Sequence of chain 1.C:
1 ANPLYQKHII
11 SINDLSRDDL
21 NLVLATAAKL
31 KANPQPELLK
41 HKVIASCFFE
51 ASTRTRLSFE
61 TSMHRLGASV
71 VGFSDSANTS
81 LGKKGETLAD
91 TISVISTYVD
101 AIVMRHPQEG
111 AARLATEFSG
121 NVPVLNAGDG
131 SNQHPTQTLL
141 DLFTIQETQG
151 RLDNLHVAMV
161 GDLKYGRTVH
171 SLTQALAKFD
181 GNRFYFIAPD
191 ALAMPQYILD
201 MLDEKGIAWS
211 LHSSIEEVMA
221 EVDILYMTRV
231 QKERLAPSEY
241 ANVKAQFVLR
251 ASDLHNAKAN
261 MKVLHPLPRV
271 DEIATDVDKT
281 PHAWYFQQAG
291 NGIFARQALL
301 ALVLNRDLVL

A small-molecule ligand and the protein it binds are described below.
Small molecule (SMILES): NC(=O)CP(=O)(O)O

Binding-site contacts:
Ligand atom C1P contacts residue PRO268 of chain 3.C at 3.5 Å (hydrophobic).
Ligand atom O2P contacts residue LYS84 of chain 1.C at 2.9 Å.
Ligand atom P contacts residue SER80 of chain 1.C at 3.5 Å.
Ligand atom O2P contacts residue ALA51 of chain 3.C at 3.7 Å.
Ligand atom P contacts residue THR53 of chain 3.C at 3.7 Å.
Ligand atom O1 contacts residue GLN137 of chain 3.C at 4.0 Å.
Ligand atom C1 contacts residue THR55 of chain 3.C at 3.7 Å.
Ligand atom P contacts residue ARG54 of chain 3.C at 3.9 Å.
Ligand atom C1 contacts residue GLN137 of chain 3.C at 4.0 Å.
Ligand atom O1P contacts residue ARG105 of chain 3.C at 2.8 Å (salt-bridge).
Ligand atom C1P contacts residue ARG54 of chain 3.C at 3.5 Å.
Ligand atom N1 contacts residue PRO266 of chain 3.C at 2.8 Å (h-bond).
Ligand atom O3P contacts residue SER52 of chain 3.C at 3.9 Å.
Ligand atom N1 contacts residue GLN137 of chain 3.C at 3.2 Å (h-bond).
Ligand atom O2P contacts residue ARG105 of chain 3.C at 3.8 Å.
Ligand atom C1 contacts residue ARG105 of chain 3.C at 3.6 Å.
Ligand atom O2P contacts residue THR53 of chain 3.C at 3.8 Å.
Ligand atom O1 contacts residue ASP1 of chain 3.K at 2.9 Å (salt-bridge).
Ligand atom O1 contacts residue THR55 of chain 3.C at 3.0 Å (h-bond).
Ligand atom P contacts residue ARG105 of chain 3.C at 3.6 Å.
Ligand atom O1P contacts residue ARG54 of chain 3.C at 3.8 Å.
Ligand atom C1P contacts residue ARG105 of chain 3.C at 4.0 Å.
Ligand atom O1P contacts residue THR53 of chain 3.C at 3.8 Å.
Ligand atom O1 contacts residue HIS134 of chain 3.C at 3.1 Å (h-bond).
Ligand atom C1 contacts residue ASP1 of chain 3.K at 3.0 Å.
Ligand atom O1P contacts residue THR55 of chain 3.C at 3.0 Å (h-bond).
Ligand atom O2P contacts residue SER52 of chain 3.C at 3.2 Å.
Ligand atom N1 contacts residue ARG54 of chain 3.C at 3.9 Å.
Ligand atom O3P contacts residue ARG54 of chain 3.C at 2.8 Å (salt-bridge).
Ligand atom O1 contacts residue ARG105 of chain 3.C at 2.6 Å (salt-bridge).
Ligand atom C1P contacts residue LEU267 of chain 3.C at 2.8 Å (hydrophobic).
Ligand atom O3P contacts residue SER80 of chain 1.C at 2.7 Å (h-bond).
Ligand atom C1 contacts residue LEU267 of chain 3.C at 3.2 Å (hydrophobic).
Ligand atom O2P contacts residue SER80 of chain 1.C at 3.0 Å (h-bond).
Ligand atom O1P contacts residue SER52 of chain 3.C at 2.5 Å (h-bond).
Ligand atom O3P contacts residue THR53 of chain 3.C at 3.0 Å (h-bond).
Ligand atom N1 contacts residue ASP1 of chain 3.K at 3.2 Å (salt-bridge).
Ligand atom C1P contacts residue ASP1 of chain 3.K at 3.4 Å.
Ligand atom P contacts residue SER52 of chain 3.C at 3.5 Å.
Ligand atom N1 contacts residue LEU267 of chain 3.C at 2.8 Å (h-bond).

Sequence of chain 3.C:
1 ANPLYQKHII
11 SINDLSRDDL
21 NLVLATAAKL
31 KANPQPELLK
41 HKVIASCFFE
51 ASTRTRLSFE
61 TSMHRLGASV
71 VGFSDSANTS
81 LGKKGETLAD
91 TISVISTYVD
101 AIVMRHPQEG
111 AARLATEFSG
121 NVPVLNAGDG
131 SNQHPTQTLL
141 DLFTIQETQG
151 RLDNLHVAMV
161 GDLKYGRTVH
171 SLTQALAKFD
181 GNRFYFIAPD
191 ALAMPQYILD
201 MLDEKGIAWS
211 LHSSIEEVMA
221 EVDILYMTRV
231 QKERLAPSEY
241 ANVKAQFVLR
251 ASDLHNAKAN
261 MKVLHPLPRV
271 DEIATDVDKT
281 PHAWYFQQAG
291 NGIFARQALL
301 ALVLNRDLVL